Binding-site contacts:
Ligand atom O16 contacts residue CYS191 of chain 1.B at 3.2 Å (h-bond).
Ligand atom C13 contacts residue TYR189 of chain 1.B at 3.9 Å (hydrophobic).
Ligand atom CL7 contacts residue MET118 of chain 1.C at 3.5 Å.
Ligand atom O16 contacts residue TYR189 of chain 1.B at 4.0 Å.
Ligand atom O16 contacts residue ARG59 of chain 1.C at 2.9 Å (salt-bridge).
Ligand atom N2 contacts residue MET118 of chain 1.C at 3.3 Å.
Ligand atom O16 contacts residue CYS192 of chain 1.B at 4.0 Å.
Ligand atom N15 contacts residue MET118 of chain 1.C at 3.3 Å.
Ligand atom O16 contacts residue MET118 of chain 1.C at 3.4 Å.
Ligand atom C5 contacts residue TRP147 of chain 1.B at 3.9 Å (hydrophobic).
Ligand atom O17 contacts residue MET118 of chain 1.C at 3.7 Å.
Ligand atom C12 contacts residue TRP57 of chain 1.C at 3.5 Å (hydrophobic).
Ligand atom CL7 contacts residue ARG108 of chain 1.C at 3.6 Å.
Ligand atom C6 contacts residue LEU116 of chain 1.C at 4.0 Å (hydrophobic).
Ligand atom C12 contacts residue TRP147 of chain 1.B at 3.7 Å (hydrophobic).
Ligand atom N15 contacts residue TYR189 of chain 1.B at 3.7 Å.
Ligand atom O17 contacts residue TYR189 of chain 1.B at 3.4 Å.
Ligand atom C8 contacts residue TRP147 of chain 1.B at 3.3 Å (hydrophobic).
Ligand atom C8 contacts residue TYR196 of chain 1.B at 3.5 Å (hydrophobic).
Ligand atom C3 contacts residue MET118 of chain 1.C at 3.8 Å (hydrophobic).
Ligand atom N11 contacts residue TYR189 of chain 1.B at 3.3 Å.
Ligand atom CL7 contacts residue LEU116 of chain 1.C at 3.0 Å.
Ligand atom CL7 contacts residue LEU106 of chain 1.C at 4.0 Å.
Ligand atom C4 contacts residue TYR196 of chain 1.B at 3.8 Å (hydrophobic).
Ligand atom N9 contacts residue TRP147 of chain 1.B at 4.0 Å.
Ligand atom C3 contacts residue TRP147 of chain 1.B at 3.4 Å (hydrophobic).
Ligand atom N11 contacts residue TRP57 of chain 1.C at 3.2 Å.
Ligand atom N2 contacts residue TRP147 of chain 1.B at 4.1 Å.
Ligand atom C10 contacts residue TYR189 of chain 1.B at 3.8 Å (hydrophobic).
Ligand atom N14 contacts residue TYR189 of chain 1.B at 4.0 Å.
Ligand atom C12 contacts residue TYR189 of chain 1.B at 3.4 Å (hydrophobic).
Ligand atom C13 contacts residue TRP147 of chain 1.B at 3.8 Å (hydrophobic).
Ligand atom CL7 contacts residue ALA107 of chain 1.C at 3.9 Å.
Ligand atom C4 contacts residue TRP147 of chain 1.B at 3.2 Å (hydrophobic).
Ligand atom C10 contacts residue MET118 of chain 1.C at 3.7 Å (hydrophobic).
Ligand atom N15 contacts residue ARG59 of chain 1.C at 3.8 Å.
Ligand atom N14 contacts residue MET118 of chain 1.C at 3.4 Å.
Ligand atom N11 contacts residue MET118 of chain 1.C at 3.9 Å.
Ligand atom C5 contacts residue TYR196 of chain 1.B at 3.1 Å (hydrophobic).
Ligand atom CL7 contacts residue TYR117 of chain 1.C at 3.6 Å.

The small molecule below binds the protein below.
Small molecule (SMILES): O=[N+]([O-])/N=C1\NCCN1Cc1ccc(Cl)nc1

Sequence of chain 1.B:
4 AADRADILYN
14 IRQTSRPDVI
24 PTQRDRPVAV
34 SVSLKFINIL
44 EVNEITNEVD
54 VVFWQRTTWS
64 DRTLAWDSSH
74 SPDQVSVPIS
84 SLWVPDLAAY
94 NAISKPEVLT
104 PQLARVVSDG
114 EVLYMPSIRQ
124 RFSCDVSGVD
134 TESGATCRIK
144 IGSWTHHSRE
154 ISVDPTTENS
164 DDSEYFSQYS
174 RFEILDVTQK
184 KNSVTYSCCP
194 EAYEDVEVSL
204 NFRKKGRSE

Sequence of chain 1.C:
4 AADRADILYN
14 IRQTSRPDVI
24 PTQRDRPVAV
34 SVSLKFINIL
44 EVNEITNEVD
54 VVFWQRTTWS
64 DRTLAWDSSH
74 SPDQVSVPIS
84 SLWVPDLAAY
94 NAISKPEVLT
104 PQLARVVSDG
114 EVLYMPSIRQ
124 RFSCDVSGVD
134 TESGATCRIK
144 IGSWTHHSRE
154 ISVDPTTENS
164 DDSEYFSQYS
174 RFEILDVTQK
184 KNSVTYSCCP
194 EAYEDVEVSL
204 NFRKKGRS